Sequence of chain 1.A:
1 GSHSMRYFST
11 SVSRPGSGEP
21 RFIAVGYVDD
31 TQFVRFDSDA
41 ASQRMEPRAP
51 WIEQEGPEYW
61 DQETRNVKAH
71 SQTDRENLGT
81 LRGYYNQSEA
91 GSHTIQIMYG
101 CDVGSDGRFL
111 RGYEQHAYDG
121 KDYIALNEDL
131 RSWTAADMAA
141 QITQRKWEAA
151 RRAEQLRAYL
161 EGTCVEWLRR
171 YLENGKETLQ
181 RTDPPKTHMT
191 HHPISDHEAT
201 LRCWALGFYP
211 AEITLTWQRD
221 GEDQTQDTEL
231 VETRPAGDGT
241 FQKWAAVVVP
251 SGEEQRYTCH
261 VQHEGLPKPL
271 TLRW

Binding-site contacts:
Ligand atom CG contacts residue ASN66 of chain 1.A at 3.3 Å.
Ligand atom CA contacts residue ASN77 of chain 1.A at 3.2 Å.
Ligand atom SD contacts residue ARG152 of chain 1.A at 3.4 Å.
Ligand atom N contacts residue TYR171 of chain 1.A at 2.7 Å (h-bond).
Ligand atom O contacts residue HIS70 of chain 1.A at 2.6 Å (h-bond).
Ligand atom CG2 contacts residue GLU76 of chain 1.A at 3.4 Å.
Ligand atom N contacts residue ASN77 of chain 1.A at 2.8 Å (h-bond).
Ligand atom CG1 contacts residue GLU63 of chain 1.A at 3.3 Å.
Ligand atom CA contacts residue TYR7 of chain 1.A at 3.1 Å (hydrophobic).
Ligand atom CD1 contacts residue GLU63 of chain 1.A at 3.5 Å.
Ligand atom CD1 contacts residue VAL67 of chain 1.A at 3.3 Å (hydrophobic).
Ligand atom CB contacts residue THR143 of chain 1.A at 3.5 Å.
Ligand atom CB contacts residue TYR99 of chain 1.A at 3.3 Å (hydrophobic).
Ligand atom OG1 contacts residue LYS146 of chain 1.A at 3.1 Å (salt-bridge).
Ligand atom C contacts residue TYR84 of chain 1.A at 3.2 Å (hydrophobic).
Ligand atom O contacts residue ASN77 of chain 1.A at 3.2 Å (h-bond).
Ligand atom O contacts residue TYR84 of chain 1.A at 3.1 Å (h-bond).
Ligand atom O contacts residue TYR159 of chain 1.A at 2.6 Å (h-bond).
Ligand atom N contacts residue HIS70 of chain 1.A at 3.4 Å.
Ligand atom OXT contacts residue THR143 of chain 1.A at 2.7 Å (h-bond).
Ligand atom NZ contacts residue HIS116 of chain 1.A at 2.9 Å (h-bond).
Ligand atom O contacts residue HIS70 of chain 1.A at 3.5 Å.
Ligand atom CA contacts residue TYR171 of chain 1.A at 3.4 Å (hydrophobic).
Ligand atom CA contacts residue GLU63 of chain 1.A at 3.3 Å.
Ligand atom N contacts residue TYR99 of chain 1.A at 3.1 Å (h-bond).
Ligand atom CZ contacts residue GLN155 of chain 1.A at 3.5 Å.
Ligand atom O contacts residue TRP147 of chain 1.A at 2.9 Å (h-bond).
Ligand atom N contacts residue GLU63 of chain 1.A at 2.9 Å (salt-bridge).
Ligand atom CB contacts residue GLU63 of chain 1.A at 3.4 Å.
Ligand atom CA contacts residue TYR99 of chain 1.A at 3.5 Å (hydrophobic).
Ligand atom CG contacts residue ARG152 of chain 1.A at 3.4 Å.
Ligand atom OXT contacts residue TYR84 of chain 1.A at 2.6 Å (h-bond).
Ligand atom CD1 contacts residue ASN66 of chain 1.A at 3.4 Å.
Ligand atom O contacts residue LYS146 of chain 1.A at 2.8 Å (salt-bridge).
Ligand atom CE contacts residue HIS116 of chain 1.A at 3.3 Å.
Ligand atom N contacts residue TYR7 of chain 1.A at 2.9 Å (h-bond).
Ligand atom CG2 contacts residue TYR7 of chain 1.A at 3.4 Å (hydrophobic).
Ligand atom O contacts residue TYR7 of chain 1.A at 3.5 Å.
Ligand atom C contacts residue ASN77 of chain 1.A at 3.4 Å.
Ligand atom C contacts residue TYR7 of chain 1.A at 3.2 Å (hydrophobic).

The protein below binds the small molecule below.
Small molecule (SMILES): CC[C@H](C)[C@H](NC(=O)[C@H](C)N)C(=O)N[C@@H](Cc1ccccc1)C(=O)N[C@@H](CCC(N)=O)C(=O)N[C@@H](CO)C(=O)N[C@@H](CO)C(=O)N[C@@H](CCSC)C(=O)N[C@H](C(=O)N[C@@H](CCCCN)C(=O)O)[C@@H](C)O